The small molecule below binds the protein below.
Small molecule (SMILES): CC(=O)N[C@@H]1[C@@H](O)[C@H](O)[C@@H](CO)O[C@H]1O

Binding-site contacts:
Ligand atom C2 contacts residue ASN204 of chain 1.M at 2.3 Å.
Ligand atom C1 contacts residue THR206 of chain 1.M at 3.9 Å.
Ligand atom C8 contacts residue ILE247 of chain 1.M at 4.0 Å (hydrophobic).
Ligand atom O7 contacts residue ILE247 of chain 1.M at 4.3 Å.
Ligand atom N2 contacts residue ASN204 of chain 1.M at 2.7 Å (h-bond).
Ligand atom O5 contacts residue ASN204 of chain 1.M at 2.4 Å (h-bond).
Ligand atom C1 contacts residue ASN204 of chain 1.M at 1.4 Å.
Ligand atom C8 contacts residue ASN204 of chain 1.M at 4.5 Å.
Ligand atom C7 contacts residue ASN204 of chain 1.M at 3.5 Å.
Ligand atom C3 contacts residue THR206 of chain 1.M at 4.3 Å.
Ligand atom C8 contacts residue SER244 of chain 1.M at 3.3 Å.
Ligand atom C5 contacts residue ASN204 of chain 1.M at 3.6 Å.
Ligand atom C4 contacts residue ASN204 of chain 1.M at 4.1 Å.
Ligand atom C5 contacts residue THR206 of chain 1.M at 4.3 Å.
Ligand atom C3 contacts residue ASN204 of chain 1.M at 3.6 Å.
Ligand atom O7 contacts residue ASN204 of chain 1.M at 3.8 Å.

Sequence of chain 1.M:
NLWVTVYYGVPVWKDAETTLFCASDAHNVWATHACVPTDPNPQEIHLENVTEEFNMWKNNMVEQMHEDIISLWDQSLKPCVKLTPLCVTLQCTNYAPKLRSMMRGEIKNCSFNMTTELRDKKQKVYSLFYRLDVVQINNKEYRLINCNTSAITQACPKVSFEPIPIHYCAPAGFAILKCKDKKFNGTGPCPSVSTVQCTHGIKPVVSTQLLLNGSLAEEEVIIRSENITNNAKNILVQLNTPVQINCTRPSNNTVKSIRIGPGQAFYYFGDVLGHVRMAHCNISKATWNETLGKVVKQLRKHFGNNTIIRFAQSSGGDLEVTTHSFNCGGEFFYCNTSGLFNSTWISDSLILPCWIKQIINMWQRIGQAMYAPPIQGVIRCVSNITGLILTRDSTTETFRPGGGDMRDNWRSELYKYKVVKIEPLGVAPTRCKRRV